A small-molecule ligand and the protein it binds are described below.
Small molecule (SMILES): Cc1ccc(S(=O)(=O)N2C[C@H]3CC(C(=O)NCc4ccc(Cl)cc4Cl)C[C@H]3C2)cc1

Binding-site contacts:
Ligand atom C15 contacts residue PHE70 of chain 1.B at 3.9 Å (hydrophobic).
Ligand atom S1 contacts residue GLN187 of chain 1.B at 3.2 Å (h-bond).
Ligand atom C7 contacts residue TYR146 of chain 1.B at 3.8 Å (hydrophobic).
Ligand atom N2 contacts residue TYR269 of chain 1.B at 3.5 Å (h-bond).
Ligand atom O3 contacts residue TYR186 of chain 1.B at 2.6 Å (h-bond).
Ligand atom C20 contacts residue HIS327 of chain 1.B at 3.4 Å.
Ligand atom C18 contacts residue TRP328 of chain 1.B at 3.8 Å (hydrophobic).
Ligand atom C5 contacts residue MET142 of chain 1.B at 3.8 Å (hydrophobic).
Ligand atom CL2 contacts residue HIS327 of chain 1.B at 3.7 Å.
Ligand atom N1 contacts residue GLN187 of chain 1.B at 3.4 Å (h-bond).
Ligand atom C15 contacts residue ASP138 of chain 1.B at 3.4 Å.
Ligand atom CL2 contacts residue VAL301 of chain 1.B at 3.9 Å.
Ligand atom C21 contacts residue HIS327 of chain 1.B at 3.3 Å.
Ligand atom N2 contacts residue ASP138 of chain 1.B at 2.6 Å (salt-bridge).
Ligand atom O2 contacts residue GLN187 of chain 1.B at 3.2 Å (h-bond).
Ligand atom C14 contacts residue TYR186 of chain 1.B at 3.2 Å (hydrophobic).
Ligand atom C16 contacts residue HIS327 of chain 1.B at 3.9 Å.
Ligand atom CL2 contacts residue EDO1 of chain 1.M at 3.7 Å.
Ligand atom C21 contacts residue ASP138 of chain 1.B at 3.8 Å.
Ligand atom O3 contacts residue TYR269 of chain 1.B at 2.6 Å (h-bond).
Ligand atom O1 contacts residue GLN187 of chain 1.B at 2.6 Å (h-bond).
Ligand atom C14 contacts residue ASP138 of chain 1.B at 3.6 Å.
Ligand atom C13 contacts residue ASP138 of chain 1.B at 3.9 Å.
Ligand atom C19 contacts residue HIS327 of chain 1.B at 3.6 Å.
Ligand atom C17 contacts residue MET222 of chain 1.B at 3.8 Å (hydrophobic).
Ligand atom C14 contacts residue TYR269 of chain 1.B at 3.2 Å (hydrophobic).
Ligand atom C15 contacts residue TYR269 of chain 1.B at 3.3 Å (hydrophobic).
Ligand atom C18 contacts residue MET222 of chain 1.B at 3.9 Å (hydrophobic).
Ligand atom C22 contacts residue TRP139 of chain 1.B at 3.5 Å (hydrophobic).
Ligand atom C11 contacts residue LEU302 of chain 1.B at 3.9 Å (hydrophobic).
Ligand atom C20 contacts residue VAL301 of chain 1.B at 3.5 Å (hydrophobic).
Ligand atom CL1 contacts residue PHE70 of chain 1.B at 3.8 Å.
Ligand atom O1 contacts residue PHE184 of chain 1.B at 3.7 Å.
Ligand atom C2 contacts residue TRP139 of chain 1.B at 3.6 Å (hydrophobic).
Ligand atom C12 contacts residue LEU302 of chain 1.B at 3.7 Å (hydrophobic).
Ligand atom O2 contacts residue TRP139 of chain 1.B at 3.3 Å.
Ligand atom C4 contacts residue TRP139 of chain 1.B at 3.9 Å (hydrophobic).
Ligand atom CL1 contacts residue MET222 of chain 1.B at 3.9 Å.
Ligand atom C12 contacts residue TYR186 of chain 1.B at 3.8 Å (hydrophobic).
Ligand atom C13 contacts residue TYR186 of chain 1.B at 3.6 Å (hydrophobic).

Sequence of chain 1.B:
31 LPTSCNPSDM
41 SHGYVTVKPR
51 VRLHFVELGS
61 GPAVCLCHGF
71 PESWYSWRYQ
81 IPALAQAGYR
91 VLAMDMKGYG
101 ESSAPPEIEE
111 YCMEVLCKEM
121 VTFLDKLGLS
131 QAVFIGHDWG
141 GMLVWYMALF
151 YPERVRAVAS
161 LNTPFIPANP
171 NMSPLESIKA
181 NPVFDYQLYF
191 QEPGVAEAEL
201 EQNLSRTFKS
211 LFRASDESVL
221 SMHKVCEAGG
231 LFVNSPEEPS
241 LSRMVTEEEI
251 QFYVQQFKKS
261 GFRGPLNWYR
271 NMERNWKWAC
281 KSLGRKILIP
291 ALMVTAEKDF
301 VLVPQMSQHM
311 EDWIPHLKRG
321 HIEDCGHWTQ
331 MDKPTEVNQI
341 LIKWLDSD